A small-molecule ligand and the protein it binds are described below.
Small molecule (SMILES): CC(=O)N[C@@H]1[C@@H](O)[C@H](O)[C@@H](CO)O[C@H]1O

Sequence of chain 6.B:
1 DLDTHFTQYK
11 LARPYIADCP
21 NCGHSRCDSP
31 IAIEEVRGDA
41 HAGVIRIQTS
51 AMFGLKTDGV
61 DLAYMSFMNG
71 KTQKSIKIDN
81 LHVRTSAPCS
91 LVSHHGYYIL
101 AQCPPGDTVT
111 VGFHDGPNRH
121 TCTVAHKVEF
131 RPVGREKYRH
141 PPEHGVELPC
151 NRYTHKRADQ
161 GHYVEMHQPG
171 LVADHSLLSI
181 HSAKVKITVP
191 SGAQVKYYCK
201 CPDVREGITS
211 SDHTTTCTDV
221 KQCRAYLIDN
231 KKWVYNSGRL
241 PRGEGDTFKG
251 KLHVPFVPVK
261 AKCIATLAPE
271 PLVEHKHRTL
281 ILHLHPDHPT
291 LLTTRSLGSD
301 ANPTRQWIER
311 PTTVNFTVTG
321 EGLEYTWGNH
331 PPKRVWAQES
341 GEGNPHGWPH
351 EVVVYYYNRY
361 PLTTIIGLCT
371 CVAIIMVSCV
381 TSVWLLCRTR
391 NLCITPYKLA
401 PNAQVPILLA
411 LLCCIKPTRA

Binding-site contacts:
Ligand atom C3 contacts residue ASN315 of chain 6.B at 3.8 Å.
Ligand atom N2 contacts residue ASN315 of chain 6.B at 2.8 Å (h-bond).
Ligand atom O5 contacts residue THR313 of chain 6.B at 4.3 Å.
Ligand atom C7 contacts residue ASN315 of chain 6.B at 3.3 Å.
Ligand atom C8 contacts residue ASN315 of chain 6.B at 3.5 Å.
Ligand atom C1 contacts residue VAL314 of chain 6.B at 4.4 Å (hydrophobic).
Ligand atom C8 contacts residue ILE281 of chain 6.B at 4.5 Å (hydrophobic).
Ligand atom O7 contacts residue ASN315 of chain 6.B at 4.2 Å.
Ligand atom C6 contacts residue ASN315 of chain 6.B at 4.5 Å.
Ligand atom C5 contacts residue ASN315 of chain 6.B at 3.7 Å.
Ligand atom C2 contacts residue ASN315 of chain 6.B at 2.5 Å.
Ligand atom C4 contacts residue ASN315 of chain 6.B at 4.3 Å.
Ligand atom O5 contacts residue VAL314 of chain 6.B at 3.8 Å.
Ligand atom O5 contacts residue ASN315 of chain 6.B at 2.4 Å (h-bond).
Ligand atom C6 contacts residue THR313 of chain 6.B at 4.5 Å.
Ligand atom C1 contacts residue ASN315 of chain 6.B at 1.4 Å.